A small-molecule ligand and the protein it binds are described below.
Small molecule (SMILES): N[C@H](CCC(=O)O)C(=O)O

Binding-site contacts:
Ligand atom CB contacts residue HIS183 of chain 1.B at 3.9 Å.
Ligand atom CA contacts residue THR72 of chain 1.B at 4.0 Å.
Ligand atom OE2 contacts residue PRO38 of chain 1.B at 3.2 Å.
Ligand atom CG contacts residue HIS183 of chain 1.B at 3.7 Å.
Ligand atom C contacts residue CYS181 of chain 1.B at 3.8 Å (hydrophobic).
Ligand atom OE2 contacts residue SER8 of chain 1.B at 2.6 Å (h-bond).
Ligand atom C contacts residue THR72 of chain 1.B at 3.6 Å.
Ligand atom OE2 contacts residue VAL37 of chain 1.B at 3.8 Å.
Ligand atom CA contacts residue THR182 of chain 1.B at 3.5 Å.
Ligand atom OE2 contacts residue TYR39 of chain 1.B at 2.6 Å (h-bond).
Ligand atom CA contacts residue CYS70 of chain 1.B at 3.6 Å (hydrophobic).
Ligand atom O contacts residue THR182 of chain 1.B at 2.9 Å (h-bond).
Ligand atom C contacts residue CYS70 of chain 1.B at 3.7 Å (hydrophobic).
Ligand atom CD contacts residue TYR39 of chain 1.B at 3.3 Å (hydrophobic).
Ligand atom OE2 contacts residue GLY40 of chain 1.B at 3.8 Å.
Ligand atom CB contacts residue CYS181 of chain 1.B at 3.7 Å (hydrophobic).
Ligand atom CG contacts residue SER8 of chain 1.B at 3.7 Å.
Ligand atom N contacts residue SER8 of chain 1.B at 3.6 Å (h-bond).
Ligand atom OXT contacts residue CYS181 of chain 1.B at 3.9 Å.
Ligand atom OXT contacts residue THR119 of chain 1.B at 4.1 Å.
Ligand atom C contacts residue THR182 of chain 1.B at 3.8 Å.
Ligand atom N contacts residue THR182 of chain 1.B at 2.8 Å (h-bond).
Ligand atom OE1 contacts residue PRO38 of chain 1.B at 3.3 Å.
Ligand atom OXT contacts residue THR116 of chain 1.B at 3.6 Å.
Ligand atom OXT contacts residue THR72 of chain 1.B at 2.6 Å (h-bond).
Ligand atom C contacts residue ASN71 of chain 1.B at 3.7 Å.
Ligand atom OE1 contacts residue THR116 of chain 1.B at 3.8 Å.
Ligand atom N contacts residue ASP7 of chain 1.B at 3.0 Å (salt-bridge).
Ligand atom CD contacts residue PRO38 of chain 1.B at 3.6 Å (hydrophobic).
Ligand atom OE1 contacts residue TYR39 of chain 1.B at 3.3 Å (h-bond).
Ligand atom CB contacts residue THR182 of chain 1.B at 3.5 Å.
Ligand atom O contacts residue ASN71 of chain 1.B at 3.1 Å (h-bond).
Ligand atom O contacts residue CYS70 of chain 1.B at 4.0 Å.
Ligand atom N contacts residue CYS70 of chain 1.B at 3.4 Å (h-bond).
Ligand atom CD contacts residue GLY40 of chain 1.B at 3.7 Å.
Ligand atom O contacts residue THR72 of chain 1.B at 4.0 Å.
Ligand atom O contacts residue CYS181 of chain 1.B at 3.6 Å.
Ligand atom OE1 contacts residue GLY40 of chain 1.B at 2.8 Å (h-bond).
Ligand atom CD contacts residue SER8 of chain 1.B at 3.6 Å.
Ligand atom OXT contacts residue ASN71 of chain 1.B at 3.9 Å.

Sequence of chain 1.B:
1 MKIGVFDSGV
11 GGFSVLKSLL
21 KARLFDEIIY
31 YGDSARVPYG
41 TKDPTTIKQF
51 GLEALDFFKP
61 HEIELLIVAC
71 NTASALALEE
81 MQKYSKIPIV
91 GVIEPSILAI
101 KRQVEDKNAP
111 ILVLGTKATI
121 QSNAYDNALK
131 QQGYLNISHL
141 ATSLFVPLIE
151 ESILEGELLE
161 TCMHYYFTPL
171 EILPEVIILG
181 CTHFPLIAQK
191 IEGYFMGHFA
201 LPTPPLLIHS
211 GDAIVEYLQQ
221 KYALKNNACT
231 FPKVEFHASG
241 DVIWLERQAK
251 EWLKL